Binding-site contacts:
Ligand atom CA contacts residue LYS55 of chain 1.D at 3.6 Å.
Ligand atom CB contacts residue LYS55 of chain 1.D at 3.8 Å.
Ligand atom N contacts residue TYR47 of chain 1.D at 3.3 Å.
Ligand atom CB contacts residue ARG82 of chain 1.D at 3.3 Å.
Ligand atom C contacts residue SER44 of chain 1.D at 3.2 Å.
Ligand atom CG2 contacts residue ASN17 of chain 1.D at 3.3 Å.
Ligand atom CE contacts residue TYR25 of chain 1.D at 3.9 Å (hydrophobic).
Ligand atom O contacts residue ARG82 of chain 1.D at 2.6 Å (salt-bridge).
Ligand atom CB contacts residue TYR20 of chain 1.D at 3.8 Å (hydrophobic).
Ligand atom C contacts residue TYR20 of chain 1.D at 3.9 Å (hydrophobic).
Ligand atom N contacts residue ARG82 of chain 1.D at 3.2 Å (salt-bridge).
Ligand atom CG1 contacts residue ASN48 of chain 1.D at 3.2 Å.
Ligand atom OD2 contacts residue LYS78 of chain 1.D at 3.7 Å.
Ligand atom OXT contacts residue LYS13 of chain 1.D at 3.4 Å (salt-bridge).
Ligand atom C contacts residue ARG82 of chain 1.D at 3.8 Å.
Ligand atom CG contacts residue LYS55 of chain 1.D at 3.9 Å.
Ligand atom CB contacts residue ASN17 of chain 1.D at 3.7 Å.
Ligand atom CA contacts residue LYS21 of chain 1.D at 3.5 Å.
Ligand atom CB contacts residue LYS55 of chain 1.D at 3.8 Å.
Ligand atom CA contacts residue ARG82 of chain 1.D at 3.9 Å.
Ligand atom O contacts residue TYR47 of chain 1.D at 3.9 Å.
Ligand atom O contacts residue SER44 of chain 1.D at 2.8 Å (h-bond).
Ligand atom N contacts residue LYS21 of chain 1.D at 3.9 Å.
Ligand atom CB contacts residue LYS21 of chain 1.D at 3.3 Å.
Ligand atom O contacts residue TYR20 of chain 1.D at 3.3 Å (h-bond).
Ligand atom CB contacts residue ASN48 of chain 1.D at 3.3 Å.
Ligand atom O contacts residue TYR47 of chain 1.D at 3.4 Å.
Ligand atom CG1 contacts residue ASN51 of chain 1.D at 3.2 Å.
Ligand atom OXT contacts residue SER44 of chain 1.D at 2.9 Å (h-bond).
Ligand atom CG contacts residue LYS21 of chain 1.D at 3.3 Å.
Ligand atom CG2 contacts residue LYS21 of chain 1.D at 3.6 Å.
Ligand atom CB contacts residue LYS78 of chain 1.D at 3.9 Å.
Ligand atom CG contacts residue LYS78 of chain 1.D at 3.6 Å.
Ligand atom CG contacts residue LYS55 of chain 1.D at 4.0 Å.
Ligand atom CE contacts residue LYS55 of chain 1.D at 3.8 Å.
Ligand atom CG1 contacts residue TYR20 of chain 1.D at 3.6 Å (hydrophobic).
Ligand atom N contacts residue LYS55 of chain 1.D at 3.3 Å (salt-bridge).
Ligand atom OE1 contacts residue ARG82 of chain 1.D at 3.3 Å (salt-bridge).
Ligand atom OD1 contacts residue LYS78 of chain 1.D at 3.6 Å.
Ligand atom O contacts residue ASN51 of chain 1.D at 3.7 Å.

A small-molecule ligand and the protein it binds are described below.
Small molecule (SMILES): CSCC[C@H](NC(C)=O)C(=O)N[C@@H](CCC(=O)O)C(=O)N[C@@H](CCC(=O)O)C(=O)N[C@H](C(=O)N[C@@H](CC(=O)O)C(=O)O)C(C)C

Sequence of chain 1.D:
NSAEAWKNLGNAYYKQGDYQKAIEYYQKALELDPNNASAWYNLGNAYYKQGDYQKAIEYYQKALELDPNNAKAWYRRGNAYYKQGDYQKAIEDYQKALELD